Binding-site contacts:
Ligand atom C4 contacts residue ASP72 of chain 1.D at 3.7 Å.
Ligand atom O3 contacts residue GLY325 of chain 1.D at 3.2 Å.
Ligand atom C1 contacts residue ASN126 of chain 1.D at 3.9 Å.
Ligand atom C6 contacts residue PHE253 of chain 1.D at 4.3 Å (hydrophobic).
Ligand atom O3 contacts residue ARG396 of chain 1.D at 2.9 Å (salt-bridge).
Ligand atom O6 contacts residue ASN126 of chain 1.D at 3.0 Å (h-bond).
Ligand atom O6 contacts residue GLU171 of chain 1.D at 4.2 Å.
Ligand atom C3 contacts residue GLY325 of chain 1.D at 4.2 Å.
Ligand atom O6 contacts residue TRP251 of chain 1.D at 3.4 Å.
Ligand atom O2 contacts residue GLY326 of chain 1.D at 3.1 Å (h-bond).
Ligand atom O4 contacts residue GLU171 of chain 1.D at 3.8 Å.
Ligand atom O3 contacts residue VAL73 of chain 1.D at 3.9 Å.
Ligand atom C6 contacts residue ASN126 of chain 1.D at 3.8 Å.
Ligand atom O2 contacts residue ASN126 of chain 1.D at 3.1 Å (h-bond).
Ligand atom C2 contacts residue GLY325 of chain 1.D at 4.0 Å.
Ligand atom C1 contacts residue TRP251 of chain 1.D at 3.9 Å (hydrophobic).
Ligand atom O3 contacts residue THR17 of chain 1.D at 4.4 Å.
Ligand atom O5 contacts residue TRP251 of chain 1.D at 3.7 Å.
Ligand atom O5 contacts residue ASN126 of chain 1.D at 4.2 Å.
Ligand atom C2 contacts residue GLY326 of chain 1.D at 4.1 Å.
Ligand atom C5 contacts residue ASP72 of chain 1.D at 4.4 Å.
Ligand atom O3 contacts residue GLY326 of chain 1.D at 3.4 Å (h-bond).
Ligand atom O6 contacts residue PHE253 of chain 1.D at 3.7 Å.
Ligand atom O3 contacts residue ASP72 of chain 1.D at 2.7 Å (salt-bridge).
Ligand atom C3 contacts residue ARG396 of chain 1.D at 3.9 Å.
Ligand atom C3 contacts residue ASP72 of chain 1.D at 3.5 Å.
Ligand atom O4 contacts residue ARG396 of chain 1.D at 2.8 Å (salt-bridge).
Ligand atom O4 contacts residue ASP72 of chain 1.D at 2.9 Å (salt-bridge).
Ligand atom C2 contacts residue TRP251 of chain 1.D at 3.9 Å (hydrophobic).
Ligand atom C4 contacts residue ARG396 of chain 1.D at 3.5 Å.
Ligand atom C3 contacts residue GLY326 of chain 1.D at 4.2 Å.
Ligand atom C6 contacts residue GLU171 of chain 1.D at 3.6 Å.
Ligand atom O4 contacts residue ASP18 of chain 1.D at 4.2 Å.
Ligand atom O1 contacts residue ASN126 of chain 1.D at 4.3 Å.
Ligand atom C6 contacts residue GLY172 of chain 1.D at 4.4 Å.
Ligand atom O2 contacts residue GLY325 of chain 1.D at 3.7 Å.
Ligand atom C2 contacts residue ASN126 of chain 1.D at 3.9 Å.
Ligand atom O6 contacts residue GLY172 of chain 1.D at 4.2 Å.
Ligand atom O2 contacts residue PRO48 of chain 1.D at 3.4 Å.
Ligand atom C5 contacts residue ASN126 of chain 1.D at 3.7 Å.

A small-molecule ligand and the protein it binds are described below.
Small molecule (SMILES): OC[C@H]1O[C@H](O[C@H]2O[C@H](CO)[C@@H](O)[C@H](O)[C@H]2O)[C@H](O)[C@@H](O)[C@@H]1O

Sequence of chain 1.D:
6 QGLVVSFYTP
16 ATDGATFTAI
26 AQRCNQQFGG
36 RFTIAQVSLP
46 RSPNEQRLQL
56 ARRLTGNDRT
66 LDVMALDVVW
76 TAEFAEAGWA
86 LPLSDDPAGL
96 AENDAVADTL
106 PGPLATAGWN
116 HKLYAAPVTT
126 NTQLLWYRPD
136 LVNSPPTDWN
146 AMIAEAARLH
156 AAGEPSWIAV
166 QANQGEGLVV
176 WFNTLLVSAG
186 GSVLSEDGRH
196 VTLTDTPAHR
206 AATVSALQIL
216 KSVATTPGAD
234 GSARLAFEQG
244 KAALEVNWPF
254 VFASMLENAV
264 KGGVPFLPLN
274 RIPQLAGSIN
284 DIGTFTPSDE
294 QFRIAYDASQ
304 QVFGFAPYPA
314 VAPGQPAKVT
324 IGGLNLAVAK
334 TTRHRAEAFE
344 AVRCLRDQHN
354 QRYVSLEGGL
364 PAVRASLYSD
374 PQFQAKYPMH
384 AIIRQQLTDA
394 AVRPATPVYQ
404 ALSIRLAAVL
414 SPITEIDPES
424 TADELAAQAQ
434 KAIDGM